A protein and the small-molecule ligand that binds it are described below.
Small molecule (SMILES): N[C@@H](CC(=O)O)C(=O)O

Sequence of chain 1.A:
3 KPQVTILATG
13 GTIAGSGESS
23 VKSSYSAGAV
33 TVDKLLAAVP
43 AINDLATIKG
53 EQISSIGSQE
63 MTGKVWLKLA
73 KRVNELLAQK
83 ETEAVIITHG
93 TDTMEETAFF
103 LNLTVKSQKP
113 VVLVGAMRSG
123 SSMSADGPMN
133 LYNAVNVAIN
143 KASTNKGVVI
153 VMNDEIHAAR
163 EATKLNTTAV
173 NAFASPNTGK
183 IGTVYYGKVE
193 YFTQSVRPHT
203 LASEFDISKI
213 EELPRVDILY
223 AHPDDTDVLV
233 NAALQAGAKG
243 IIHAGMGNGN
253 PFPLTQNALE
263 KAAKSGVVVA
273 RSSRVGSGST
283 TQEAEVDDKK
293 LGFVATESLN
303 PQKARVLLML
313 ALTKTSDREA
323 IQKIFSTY

Binding-site contacts:
Ligand atom OXT contacts residue THR93 of chain 1.B at 4.4 Å.
Ligand atom O contacts residue GLY92 of chain 1.B at 3.5 Å.
Ligand atom O contacts residue ASP94 of chain 1.B at 3.1 Å (salt-bridge).
Ligand atom N contacts residue ASN252 of chain 1.A at 3.7 Å.
Ligand atom C contacts residue GLY92 of chain 1.B at 3.5 Å.
Ligand atom OD1 contacts residue THR93 of chain 1.B at 2.6 Å (h-bond).
Ligand atom OD1 contacts residue LYS166 of chain 1.B at 4.4 Å.
Ligand atom O contacts residue SER60 of chain 1.B at 2.6 Å (h-bond).
Ligand atom N contacts residue GLU287 of chain 1.A at 2.6 Å (salt-bridge).
Ligand atom OXT contacts residue GLN61 of chain 1.B at 3.5 Å (h-bond).
Ligand atom C contacts residue THR93 of chain 1.B at 4.0 Å.
Ligand atom N contacts residue ASP94 of chain 1.B at 3.1 Å (salt-bridge).
Ligand atom CA contacts residue GLU287 of chain 1.A at 3.6 Å.
Ligand atom OD1 contacts residue MET119 of chain 1.B at 4.0 Å.
Ligand atom OD2 contacts residue GLY92 of chain 1.B at 3.3 Å.
Ligand atom CA contacts residue GLN61 of chain 1.B at 4.0 Å.
Ligand atom OXT contacts residue SER60 of chain 1.B at 2.9 Å (h-bond).
Ligand atom CG contacts residue THR93 of chain 1.B at 3.0 Å.
Ligand atom N contacts residue GLN61 of chain 1.B at 3.3 Å (h-bond).
Ligand atom OD1 contacts residue ALA118 of chain 1.B at 2.9 Å (h-bond).
Ligand atom OD2 contacts residue ALA118 of chain 1.B at 3.7 Å.
Ligand atom CG contacts residue GLY92 of chain 1.B at 4.3 Å.
Ligand atom CA contacts residue ASP94 of chain 1.B at 4.0 Å.
Ligand atom CG contacts residue ALA118 of chain 1.B at 3.7 Å (hydrophobic).
Ligand atom CB contacts residue GLU287 of chain 1.A at 3.9 Å.
Ligand atom C contacts residue ASP94 of chain 1.B at 4.0 Å.
Ligand atom C contacts residue SER60 of chain 1.B at 3.5 Å.
Ligand atom O contacts residue GLN61 of chain 1.B at 3.8 Å.
Ligand atom CB contacts residue THR93 of chain 1.B at 3.5 Å.
Ligand atom O contacts residue THR93 of chain 1.B at 3.4 Å (h-bond).
Ligand atom OXT contacts residue GLY92 of chain 1.B at 3.3 Å.
Ligand atom OD2 contacts residue THR93 of chain 1.B at 3.0 Å (h-bond).
Ligand atom C contacts residue GLN61 of chain 1.B at 3.5 Å.
Ligand atom OXT contacts residue GLY59 of chain 1.B at 3.5 Å.
Ligand atom CB contacts residue ASP94 of chain 1.B at 3.5 Å.

Sequence of chain 1.B:
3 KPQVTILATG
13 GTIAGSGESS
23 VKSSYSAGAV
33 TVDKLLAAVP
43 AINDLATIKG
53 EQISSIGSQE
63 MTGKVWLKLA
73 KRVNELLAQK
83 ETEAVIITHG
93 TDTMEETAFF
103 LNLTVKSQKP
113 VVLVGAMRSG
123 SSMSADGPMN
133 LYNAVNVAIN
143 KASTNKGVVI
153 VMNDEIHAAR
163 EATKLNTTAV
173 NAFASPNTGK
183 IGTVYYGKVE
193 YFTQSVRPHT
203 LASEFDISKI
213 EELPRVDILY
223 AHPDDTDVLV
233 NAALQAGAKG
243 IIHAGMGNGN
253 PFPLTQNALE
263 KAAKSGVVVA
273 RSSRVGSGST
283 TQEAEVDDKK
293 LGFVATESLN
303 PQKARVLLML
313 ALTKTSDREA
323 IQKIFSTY